Sequence of chain 1.B:
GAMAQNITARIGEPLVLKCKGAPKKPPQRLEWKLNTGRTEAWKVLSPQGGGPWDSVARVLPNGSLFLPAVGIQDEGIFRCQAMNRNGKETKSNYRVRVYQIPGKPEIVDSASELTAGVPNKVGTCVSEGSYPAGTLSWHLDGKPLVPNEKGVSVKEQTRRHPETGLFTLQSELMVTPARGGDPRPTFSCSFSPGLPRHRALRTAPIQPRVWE

A protein and the small-molecule ligand that binds it are described below.
Small molecule (SMILES): O=C(O)c1ccc(Oc2cccc(O)c2)cc1

Binding-site contacts:
Ligand atom C05 contacts residue ASP54 of chain 1.B at 4.3 Å.
Ligand atom C10 contacts residue PRO61 of chain 1.B at 4.4 Å (hydrophobic).
Ligand atom O16 contacts residue ARG58 of chain 1.B at 3.8 Å.
Ligand atom C06 contacts residue ARG58 of chain 1.B at 3.9 Å.
Ligand atom O16 contacts residue PRO68 of chain 1.B at 4.0 Å.
Ligand atom C08 contacts residue LEU60 of chain 1.B at 3.6 Å (hydrophobic).
Ligand atom O07 contacts residue PHE66 of chain 1.B at 3.2 Å.
Ligand atom C09 contacts residue ARG58 of chain 1.B at 3.5 Å.
Ligand atom C10 contacts residue VAL59 of chain 1.B at 3.8 Å (hydrophobic).
Ligand atom C10 contacts residue ARG58 of chain 1.B at 3.7 Å.
Ligand atom C09 contacts residue LEU60 of chain 1.B at 3.7 Å (hydrophobic).
Ligand atom C02 contacts residue PHE66 of chain 1.B at 4.2 Å (hydrophobic).
Ligand atom C08 contacts residue ARG58 of chain 1.B at 4.2 Å.
Ligand atom C05 contacts residue ARG58 of chain 1.B at 3.2 Å.
Ligand atom C06 contacts residue ASP54 of chain 1.B at 3.3 Å.
Ligand atom O16 contacts residue VAL56 of chain 1.B at 3.8 Å.
Ligand atom O16 contacts residue ASP54 of chain 1.B at 2.4 Å (salt-bridge).
Ligand atom C10 contacts residue LEU60 of chain 1.B at 4.4 Å (hydrophobic).
Ligand atom O16 contacts residue TRP53 of chain 1.B at 4.4 Å.
Ligand atom O07 contacts residue LEU60 of chain 1.B at 3.6 Å.
Ligand atom C01 contacts residue ASP54 of chain 1.B at 3.8 Å.
Ligand atom O16 contacts residue ALA57 of chain 1.B at 3.6 Å.
Ligand atom O15 contacts residue PRO61 of chain 1.B at 3.6 Å.
Ligand atom O07 contacts residue ARG58 of chain 1.B at 4.2 Å.
Ligand atom C06 contacts residue PRO68 of chain 1.B at 3.9 Å (hydrophobic).
Ligand atom C05 contacts residue PRO68 of chain 1.B at 4.4 Å (hydrophobic).
Ligand atom C01 contacts residue ARG58 of chain 1.B at 4.3 Å.
Ligand atom C01 contacts residue PRO68 of chain 1.B at 3.7 Å (hydrophobic).
Ligand atom O16 contacts residue SER55 of chain 1.B at 3.9 Å.
Ligand atom C04 contacts residue PHE66 of chain 1.B at 3.2 Å (hydrophobic).
Ligand atom C04 contacts residue ARG58 of chain 1.B at 4.1 Å.
Ligand atom C02 contacts residue PRO68 of chain 1.B at 4.2 Å (hydrophobic).
Ligand atom C03 contacts residue PHE66 of chain 1.B at 3.5 Å (hydrophobic).
Ligand atom C05 contacts residue PHE66 of chain 1.B at 3.8 Å (hydrophobic).
Ligand atom C13 contacts residue LEU60 of chain 1.B at 4.2 Å (hydrophobic).
Ligand atom C09 contacts residue VAL59 of chain 1.B at 3.8 Å (hydrophobic).